Binding-site contacts:
Ligand atom O contacts residue LYS88 of chain 2.A at 4.0 Å.
Ligand atom N contacts residue LYS90 of chain 2.A at 4.3 Å.
Ligand atom C4 contacts residue LYS90 of chain 2.A at 4.2 Å.
Ligand atom C5 contacts residue HIS80 of chain 2.A at 4.2 Å.
Ligand atom C contacts residue LYS88 of chain 2.A at 2.9 Å.
Ligand atom C contacts residue LYS90 of chain 2.A at 3.8 Å.
Ligand atom C4 contacts residue GLY79 of chain 2.A at 4.0 Å.
Ligand atom C8 contacts residue LYS90 of chain 2.A at 3.8 Å.
Ligand atom C1 contacts residue LYS88 of chain 2.A at 4.3 Å.
Ligand atom C2 contacts residue LYS88 of chain 2.A at 4.0 Å.
Ligand atom O1 contacts residue LYS88 of chain 2.A at 3.6 Å.
Ligand atom C contacts residue SER81 of chain 2.A at 3.3 Å.
Ligand atom C7 contacts residue LYS90 of chain 2.A at 4.2 Å.
Ligand atom C1 contacts residue LYS90 of chain 2.A at 4.0 Å.
Ligand atom C contacts residue GLY79 of chain 2.A at 4.3 Å.
Ligand atom C contacts residue HIS80 of chain 2.A at 3.9 Å.
Ligand atom C3 contacts residue LYS90 of chain 2.A at 3.8 Å.
Ligand atom C1 contacts residue SER81 of chain 2.A at 3.9 Å.
Ligand atom C4 contacts residue HIS80 of chain 2.A at 3.8 Å.
Ligand atom C2 contacts residue SER81 of chain 2.A at 3.6 Å.
Ligand atom C5 contacts residue GLY79 of chain 2.A at 4.1 Å.
Ligand atom C contacts residue LEU89 of chain 2.A at 4.1 Å (hydrophobic).
Ligand atom O1 contacts residue SER81 of chain 2.A at 2.6 Å (h-bond).

The protein below binds the small molecule below.
Small molecule (SMILES): C[C@@H](C(=O)O)c1ccc2c(c1)[nH]c1ccc(Cl)cc12

Sequence of chain 2.A:
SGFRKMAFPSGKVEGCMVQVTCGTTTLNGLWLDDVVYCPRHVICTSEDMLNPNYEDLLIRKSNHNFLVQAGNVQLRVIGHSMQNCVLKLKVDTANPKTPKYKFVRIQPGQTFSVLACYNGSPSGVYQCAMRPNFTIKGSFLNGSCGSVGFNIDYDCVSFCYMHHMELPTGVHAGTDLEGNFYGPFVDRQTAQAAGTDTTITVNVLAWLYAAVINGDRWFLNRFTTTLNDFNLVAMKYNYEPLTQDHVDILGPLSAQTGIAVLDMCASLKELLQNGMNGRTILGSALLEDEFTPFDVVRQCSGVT